Sequence of chain 7.PA:
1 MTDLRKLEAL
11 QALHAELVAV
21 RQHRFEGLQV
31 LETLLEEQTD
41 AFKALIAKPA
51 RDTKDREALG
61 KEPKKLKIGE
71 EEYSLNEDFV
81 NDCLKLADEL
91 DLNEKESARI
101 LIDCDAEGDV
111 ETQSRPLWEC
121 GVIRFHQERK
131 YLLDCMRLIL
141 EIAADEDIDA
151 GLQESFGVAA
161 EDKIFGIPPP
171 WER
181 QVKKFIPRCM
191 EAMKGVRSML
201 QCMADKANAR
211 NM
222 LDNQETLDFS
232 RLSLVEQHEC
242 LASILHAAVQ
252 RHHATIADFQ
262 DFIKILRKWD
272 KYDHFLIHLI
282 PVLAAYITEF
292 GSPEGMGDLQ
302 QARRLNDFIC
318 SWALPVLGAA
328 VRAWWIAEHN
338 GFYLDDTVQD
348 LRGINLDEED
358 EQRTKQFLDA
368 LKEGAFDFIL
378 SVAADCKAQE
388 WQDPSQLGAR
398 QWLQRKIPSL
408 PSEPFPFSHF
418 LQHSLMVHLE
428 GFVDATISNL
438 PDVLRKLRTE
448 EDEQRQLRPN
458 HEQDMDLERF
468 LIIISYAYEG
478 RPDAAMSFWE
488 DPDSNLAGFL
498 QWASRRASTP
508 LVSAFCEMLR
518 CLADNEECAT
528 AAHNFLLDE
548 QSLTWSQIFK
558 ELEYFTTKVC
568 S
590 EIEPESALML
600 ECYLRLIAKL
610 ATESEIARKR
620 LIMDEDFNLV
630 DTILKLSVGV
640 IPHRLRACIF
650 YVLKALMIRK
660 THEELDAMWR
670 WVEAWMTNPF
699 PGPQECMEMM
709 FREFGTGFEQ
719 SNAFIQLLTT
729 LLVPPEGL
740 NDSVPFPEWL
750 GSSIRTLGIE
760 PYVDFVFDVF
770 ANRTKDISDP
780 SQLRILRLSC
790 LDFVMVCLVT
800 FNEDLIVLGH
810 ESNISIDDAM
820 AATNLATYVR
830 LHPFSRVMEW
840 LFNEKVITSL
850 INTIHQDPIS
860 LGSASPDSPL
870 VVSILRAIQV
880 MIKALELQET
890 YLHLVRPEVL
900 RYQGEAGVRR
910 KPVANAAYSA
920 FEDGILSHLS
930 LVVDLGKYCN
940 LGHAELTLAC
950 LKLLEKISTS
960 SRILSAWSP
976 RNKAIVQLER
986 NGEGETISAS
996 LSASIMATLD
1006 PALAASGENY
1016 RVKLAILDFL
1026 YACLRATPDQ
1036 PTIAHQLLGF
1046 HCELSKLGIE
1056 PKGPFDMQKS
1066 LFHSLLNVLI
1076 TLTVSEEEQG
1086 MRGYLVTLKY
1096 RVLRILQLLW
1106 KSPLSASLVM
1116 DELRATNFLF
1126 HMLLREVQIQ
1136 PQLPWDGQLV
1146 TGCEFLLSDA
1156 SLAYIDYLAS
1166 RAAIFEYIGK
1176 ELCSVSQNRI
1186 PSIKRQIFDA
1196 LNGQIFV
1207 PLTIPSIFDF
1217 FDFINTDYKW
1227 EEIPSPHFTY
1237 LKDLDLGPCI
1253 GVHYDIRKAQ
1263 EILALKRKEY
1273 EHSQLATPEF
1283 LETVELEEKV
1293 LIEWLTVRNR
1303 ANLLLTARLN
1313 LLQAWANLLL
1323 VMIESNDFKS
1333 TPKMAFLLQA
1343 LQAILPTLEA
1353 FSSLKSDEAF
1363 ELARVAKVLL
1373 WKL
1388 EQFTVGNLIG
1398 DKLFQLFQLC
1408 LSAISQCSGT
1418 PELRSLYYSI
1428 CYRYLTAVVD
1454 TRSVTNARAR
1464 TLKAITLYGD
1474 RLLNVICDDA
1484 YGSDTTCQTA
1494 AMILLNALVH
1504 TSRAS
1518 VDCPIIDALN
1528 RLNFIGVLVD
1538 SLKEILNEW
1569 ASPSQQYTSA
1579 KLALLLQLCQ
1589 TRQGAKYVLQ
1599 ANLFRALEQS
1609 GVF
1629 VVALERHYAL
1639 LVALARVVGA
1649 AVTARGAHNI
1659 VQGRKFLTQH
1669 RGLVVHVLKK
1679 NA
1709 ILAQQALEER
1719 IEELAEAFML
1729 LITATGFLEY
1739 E

This protein binds this small molecule.
Small molecule (SMILES): CC[C@H](C)[C@H](N)C(=O)N[C@@H](CC(C)C)C(=O)N1CCC[C@H]1C(=O)N[C@@H](CCSC)C(=O)N[C@@H](Cc1ccc(O)cc1)C(=O)N[C@@H](CCCCN)C(=O)N[C@@H](CC(C)C)C(=O)N[C@@H](CO)C(=O)N1CCC[C@H]1C=O

Binding-site contacts:
Ligand atom CE1 contacts residue ASN1072 of chain 7.PA at 3.3 Å.
Ligand atom CG contacts residue ASN1072 of chain 7.PA at 4.2 Å.
Ligand atom CD2 contacts residue ALA1120 of chain 7.PA at 3.5 Å (hydrophobic).
Ligand atom CD2 contacts residue THR1121 of chain 7.PA at 4.3 Å.
Ligand atom CZ contacts residue ASN1072 of chain 7.PA at 3.5 Å.
Ligand atom CG contacts residue THR1121 of chain 7.PA at 3.3 Å.
Ligand atom CD1 contacts residue PHE1125 of chain 7.PA at 3.6 Å (hydrophobic).
Ligand atom CD1 contacts residue ALA1120 of chain 7.PA at 4.3 Å (hydrophobic).
Ligand atom C contacts residue HIS1126 of chain 7.PA at 4.0 Å.
Ligand atom O contacts residue THR1121 of chain 7.PA at 4.0 Å.
Ligand atom C contacts residue VAL1202 of chain 7.PA at 4.2 Å (hydrophobic).
Ligand atom CE2 contacts residue ASN1072 of chain 7.PA at 4.4 Å.
Ligand atom CA contacts residue GLN1063 of chain 7.PA at 4.3 Å.
Ligand atom CD1 contacts residue ASN1072 of chain 7.PA at 4.0 Å.
Ligand atom CD2 contacts residue LEU1129 of chain 7.PA at 4.2 Å (hydrophobic).
Ligand atom OH contacts residue HIS1068 of chain 7.PA at 3.8 Å.
Ligand atom CD1 contacts residue THR1121 of chain 7.PA at 3.0 Å.
Ligand atom OH contacts residue GLN1063 of chain 7.PA at 3.7 Å.
Ligand atom OH contacts residue ASN1072 of chain 7.PA at 3.1 Å (h-bond).
Ligand atom CA contacts residue HIS1126 of chain 7.PA at 4.3 Å.
Ligand atom CD1 contacts residue ASN1122 of chain 7.PA at 4.3 Å.
Ligand atom CG contacts residue ALA1120 of chain 7.PA at 4.4 Å (hydrophobic).
Ligand atom CE1 contacts residue THR1121 of chain 7.PA at 3.9 Å.
Ligand atom CD2 contacts residue PHE1125 of chain 7.PA at 4.2 Å (hydrophobic).
Ligand atom CD2 contacts residue THR1121 of chain 7.PA at 4.0 Å.
Ligand atom CB contacts residue THR1121 of chain 7.PA at 3.3 Å.
Ligand atom C contacts residue GLN1063 of chain 7.PA at 3.9 Å.
Ligand atom O contacts residue HIS1126 of chain 7.PA at 3.3 Å (h-bond).
Ligand atom CG contacts residue HIS1126 of chain 7.PA at 4.3 Å.
Ligand atom CD2 contacts residue HIS1126 of chain 7.PA at 3.4 Å.
Ligand atom CD1 contacts residue GLN1063 of chain 7.PA at 3.8 Å.
Ligand atom CB contacts residue GLN1063 of chain 7.PA at 4.5 Å.
Ligand atom CZ contacts residue GLN1063 of chain 7.PA at 4.1 Å.
Ligand atom O contacts residue VAL1202 of chain 7.PA at 3.2 Å.
Ligand atom O contacts residue GLN1063 of chain 7.PA at 2.9 Å (h-bond).
Ligand atom CE2 contacts residue GLN1063 of chain 7.PA at 3.3 Å.
Ligand atom CD2 contacts residue GLN1063 of chain 7.PA at 3.6 Å.
Ligand atom SD contacts residue ASN1072 of chain 7.PA at 3.7 Å.
Ligand atom CG contacts residue GLN1063 of chain 7.PA at 4.3 Å.
Ligand atom CG2 contacts residue GLN1063 of chain 7.PA at 3.3 Å.